Sequence of chain 1.G:
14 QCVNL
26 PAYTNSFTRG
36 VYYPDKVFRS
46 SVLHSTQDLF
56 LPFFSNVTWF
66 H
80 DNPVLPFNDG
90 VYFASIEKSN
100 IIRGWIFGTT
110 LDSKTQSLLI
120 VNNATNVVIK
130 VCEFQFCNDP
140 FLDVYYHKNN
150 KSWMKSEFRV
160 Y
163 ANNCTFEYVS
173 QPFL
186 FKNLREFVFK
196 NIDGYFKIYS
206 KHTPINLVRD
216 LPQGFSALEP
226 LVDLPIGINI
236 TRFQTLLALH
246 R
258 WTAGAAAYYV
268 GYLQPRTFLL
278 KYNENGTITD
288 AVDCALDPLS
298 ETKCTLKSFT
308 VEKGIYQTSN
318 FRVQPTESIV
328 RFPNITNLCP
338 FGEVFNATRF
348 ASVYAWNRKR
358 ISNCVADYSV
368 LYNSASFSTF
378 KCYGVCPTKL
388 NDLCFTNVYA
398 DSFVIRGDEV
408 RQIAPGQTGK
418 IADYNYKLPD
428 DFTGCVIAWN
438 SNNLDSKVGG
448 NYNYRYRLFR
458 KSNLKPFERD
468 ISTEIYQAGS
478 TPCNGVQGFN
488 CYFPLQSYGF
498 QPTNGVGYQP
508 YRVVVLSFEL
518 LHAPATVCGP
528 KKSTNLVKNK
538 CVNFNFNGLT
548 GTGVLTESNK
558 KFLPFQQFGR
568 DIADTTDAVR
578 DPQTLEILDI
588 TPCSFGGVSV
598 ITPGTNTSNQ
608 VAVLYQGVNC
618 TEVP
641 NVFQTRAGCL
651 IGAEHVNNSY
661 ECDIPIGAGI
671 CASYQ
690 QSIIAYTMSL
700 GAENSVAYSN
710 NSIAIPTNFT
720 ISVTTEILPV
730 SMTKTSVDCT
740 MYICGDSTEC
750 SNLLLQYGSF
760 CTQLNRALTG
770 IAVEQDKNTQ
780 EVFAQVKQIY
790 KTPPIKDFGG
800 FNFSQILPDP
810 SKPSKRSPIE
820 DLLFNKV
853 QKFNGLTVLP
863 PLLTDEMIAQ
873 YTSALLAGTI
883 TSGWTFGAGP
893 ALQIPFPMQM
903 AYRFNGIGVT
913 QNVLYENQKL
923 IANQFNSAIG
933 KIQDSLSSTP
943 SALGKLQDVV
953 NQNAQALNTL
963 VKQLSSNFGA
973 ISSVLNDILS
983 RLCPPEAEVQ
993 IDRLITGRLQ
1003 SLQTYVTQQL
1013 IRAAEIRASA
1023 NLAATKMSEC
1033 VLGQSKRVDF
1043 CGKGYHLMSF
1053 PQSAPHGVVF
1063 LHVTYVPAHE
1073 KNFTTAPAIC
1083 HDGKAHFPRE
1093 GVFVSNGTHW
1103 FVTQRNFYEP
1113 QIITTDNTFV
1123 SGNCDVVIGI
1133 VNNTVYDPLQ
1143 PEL

Binding-site contacts:
Ligand atom C1 contacts residue ASN709 of chain 1.D at 1.5 Å.
Ligand atom O7 contacts residue ASN709 of chain 1.D at 2.9 Å (h-bond).
Ligand atom C8 contacts residue ILE1130 of chain 1.D at 3.9 Å (hydrophobic).
Ligand atom C8 contacts residue ASN709 of chain 1.D at 4.2 Å.
Ligand atom C5 contacts residue ASN709 of chain 1.D at 3.7 Å.
Ligand atom C2 contacts residue ASN709 of chain 1.D at 2.5 Å.
Ligand atom O5 contacts residue ASN709 of chain 1.D at 2.4 Å (h-bond).
Ligand atom C3 contacts residue ASN709 of chain 1.D at 3.8 Å.
Ligand atom C8 contacts residue GLY1131 of chain 1.D at 3.7 Å.
Ligand atom C7 contacts residue ASN709 of chain 1.D at 3.1 Å.
Ligand atom N2 contacts residue ASN709 of chain 1.D at 2.9 Å (h-bond).
Ligand atom C4 contacts residue ASN709 of chain 1.D at 4.3 Å.
Ligand atom O5 contacts residue ASP796 of chain 1.G at 4.4 Å.

Sequence of chain 1.D:
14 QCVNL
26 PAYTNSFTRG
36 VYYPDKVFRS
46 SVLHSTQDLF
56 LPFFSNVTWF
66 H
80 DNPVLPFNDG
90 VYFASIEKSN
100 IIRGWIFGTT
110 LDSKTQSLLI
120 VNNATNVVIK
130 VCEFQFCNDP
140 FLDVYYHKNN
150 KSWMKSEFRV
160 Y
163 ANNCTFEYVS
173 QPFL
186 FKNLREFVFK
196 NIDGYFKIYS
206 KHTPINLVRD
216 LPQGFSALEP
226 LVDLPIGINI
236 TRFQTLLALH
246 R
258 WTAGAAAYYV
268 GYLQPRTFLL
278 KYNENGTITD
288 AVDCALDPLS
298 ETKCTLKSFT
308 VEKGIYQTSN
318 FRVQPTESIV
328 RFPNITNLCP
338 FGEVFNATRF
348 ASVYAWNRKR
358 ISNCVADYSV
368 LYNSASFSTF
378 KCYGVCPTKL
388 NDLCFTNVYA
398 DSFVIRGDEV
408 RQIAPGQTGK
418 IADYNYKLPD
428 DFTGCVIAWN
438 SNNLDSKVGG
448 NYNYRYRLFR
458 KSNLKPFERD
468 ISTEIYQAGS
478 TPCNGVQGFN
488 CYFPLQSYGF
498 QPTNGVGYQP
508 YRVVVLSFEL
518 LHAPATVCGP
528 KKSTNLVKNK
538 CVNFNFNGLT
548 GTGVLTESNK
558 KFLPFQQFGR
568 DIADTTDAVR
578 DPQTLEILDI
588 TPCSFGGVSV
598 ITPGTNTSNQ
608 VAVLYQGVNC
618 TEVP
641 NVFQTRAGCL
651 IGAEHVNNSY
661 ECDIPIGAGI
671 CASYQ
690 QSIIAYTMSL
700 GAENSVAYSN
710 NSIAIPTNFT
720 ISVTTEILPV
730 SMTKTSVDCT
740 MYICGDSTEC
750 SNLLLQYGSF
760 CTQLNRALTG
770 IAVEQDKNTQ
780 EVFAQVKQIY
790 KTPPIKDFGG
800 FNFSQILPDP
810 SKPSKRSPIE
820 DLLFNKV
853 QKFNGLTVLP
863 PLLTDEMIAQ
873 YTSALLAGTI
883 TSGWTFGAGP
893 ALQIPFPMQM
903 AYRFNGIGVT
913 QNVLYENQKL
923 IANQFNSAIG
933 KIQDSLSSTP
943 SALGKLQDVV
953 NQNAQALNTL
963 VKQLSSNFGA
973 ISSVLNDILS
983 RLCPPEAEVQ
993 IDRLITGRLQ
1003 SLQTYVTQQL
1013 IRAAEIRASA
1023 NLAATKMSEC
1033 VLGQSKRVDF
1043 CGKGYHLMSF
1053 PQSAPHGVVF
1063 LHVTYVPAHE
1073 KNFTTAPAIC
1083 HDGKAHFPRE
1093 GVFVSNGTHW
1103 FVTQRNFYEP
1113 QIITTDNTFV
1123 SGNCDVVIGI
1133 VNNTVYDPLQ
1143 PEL

This small molecule binds to this protein.
Small molecule (SMILES): CC(=O)N[C@@H]1[C@@H](O)[C@H](O)[C@@H](CO)O[C@H]1O